Binding-site contacts:
Ligand atom C2 contacts residue ASN78 of chain 28.E at 2.7 Å.
Ligand atom C8 contacts residue TYR23 of chain 28.E at 3.3 Å (hydrophobic).
Ligand atom C1 contacts residue ALA69 of chain 28.E at 4.3 Å (hydrophobic).
Ligand atom C1 contacts residue ASN78 of chain 28.E at 1.4 Å.
Ligand atom C5 contacts residue VAL68 of chain 28.E at 4.4 Å (hydrophobic).
Ligand atom C5 contacts residue ASN78 of chain 28.E at 3.5 Å.
Ligand atom C6 contacts residue ALA69 of chain 28.E at 4.1 Å (hydrophobic).
Ligand atom O6 contacts residue ALA69 of chain 28.E at 4.0 Å.
Ligand atom O5 contacts residue ALA69 of chain 28.E at 3.5 Å.
Ligand atom N2 contacts residue ASN78 of chain 28.E at 3.2 Å (h-bond).
Ligand atom C6 contacts residue ASN78 of chain 28.E at 4.5 Å.
Ligand atom O7 contacts residue TYR23 of chain 28.E at 4.2 Å.
Ligand atom C3 contacts residue ASN78 of chain 28.E at 4.0 Å.
Ligand atom C1 contacts residue SER80 of chain 28.E at 3.8 Å.
Ligand atom O6 contacts residue VAL68 of chain 28.E at 3.8 Å.
Ligand atom C5 contacts residue ALA69 of chain 28.E at 4.4 Å (hydrophobic).
Ligand atom C7 contacts residue ASN78 of chain 28.E at 3.9 Å.
Ligand atom C7 contacts residue TYR23 of chain 28.E at 4.0 Å (hydrophobic).
Ligand atom O5 contacts residue ASN78 of chain 28.E at 2.2 Å (h-bond).
Ligand atom C5 contacts residue SER80 of chain 28.E at 4.0 Å.
Ligand atom C4 contacts residue ASN78 of chain 28.E at 4.2 Å.
Ligand atom O7 contacts residue ASN78 of chain 28.E at 4.0 Å.
Ligand atom C6 contacts residue VAL68 of chain 28.E at 3.1 Å (hydrophobic).
Ligand atom O5 contacts residue SER80 of chain 28.E at 4.1 Å.

Sequence of chain 28.E:
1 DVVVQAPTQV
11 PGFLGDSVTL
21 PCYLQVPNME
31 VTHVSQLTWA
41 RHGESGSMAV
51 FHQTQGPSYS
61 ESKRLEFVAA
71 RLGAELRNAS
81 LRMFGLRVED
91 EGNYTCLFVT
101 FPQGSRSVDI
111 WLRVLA

This protein binds this small molecule.
Small molecule (SMILES): CC(=O)N[C@H]1[C@H](O[C@H]2[C@H](O)[C@@H](NC(C)=O)CO[C@@H]2CO)O[C@H](CO)[C@@H](O[C@@H]2O[C@H](CO)[C@@H](O)[C@H](O)[C@@H]2O)[C@@H]1O